Sequence of chain 1.A:
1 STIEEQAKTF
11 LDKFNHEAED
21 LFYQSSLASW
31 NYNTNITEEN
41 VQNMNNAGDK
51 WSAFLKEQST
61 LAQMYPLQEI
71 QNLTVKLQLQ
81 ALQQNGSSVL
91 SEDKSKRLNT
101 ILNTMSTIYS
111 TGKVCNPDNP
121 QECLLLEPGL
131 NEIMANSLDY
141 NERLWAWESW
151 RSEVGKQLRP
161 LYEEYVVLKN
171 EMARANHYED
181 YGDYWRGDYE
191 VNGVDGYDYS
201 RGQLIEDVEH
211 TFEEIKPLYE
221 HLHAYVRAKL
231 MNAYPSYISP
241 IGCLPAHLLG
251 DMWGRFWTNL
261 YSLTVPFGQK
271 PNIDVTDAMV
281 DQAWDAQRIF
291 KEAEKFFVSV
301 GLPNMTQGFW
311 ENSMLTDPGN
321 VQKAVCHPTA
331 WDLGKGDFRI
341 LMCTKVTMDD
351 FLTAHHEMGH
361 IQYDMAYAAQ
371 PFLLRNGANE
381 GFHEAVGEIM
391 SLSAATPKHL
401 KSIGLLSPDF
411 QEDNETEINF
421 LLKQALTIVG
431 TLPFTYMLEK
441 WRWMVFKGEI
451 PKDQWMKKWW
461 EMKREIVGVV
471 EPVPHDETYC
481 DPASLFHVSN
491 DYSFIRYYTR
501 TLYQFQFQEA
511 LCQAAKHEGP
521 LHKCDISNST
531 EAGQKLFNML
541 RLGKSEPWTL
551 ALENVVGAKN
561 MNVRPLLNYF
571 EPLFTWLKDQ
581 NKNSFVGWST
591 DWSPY

A small-molecule ligand and the protein it binds are described below.
Small molecule (SMILES): CC(=O)N[C@H]1[C@H](O[C@H]2[C@H](O)[C@@H](NC(C)=O)CO[C@@H]2CO)O[C@H](CO)[C@@H](O[C@@H]2O[C@H](CO)[C@@H](O)[C@H](O)[C@@H]2O)[C@@H]1O

Binding-site contacts:
Ligand atom N2 contacts residue ASN528 of chain 1.A at 3.0 Å (h-bond).
Ligand atom O5 contacts residue ASN528 of chain 1.A at 2.3 Å (h-bond).
Ligand atom O3 contacts residue SER402 of chain 1.A at 3.5 Å.
Ligand atom C8 contacts residue HIS399 of chain 1.A at 4.1 Å.
Ligand atom C8 contacts residue ASP525 of chain 1.A at 3.0 Å.
Ligand atom C1 contacts residue ASN528 of chain 1.A at 1.4 Å.
Ligand atom C7 contacts residue ASP525 of chain 1.A at 4.5 Å.
Ligand atom N2 contacts residue SER402 of chain 1.A at 4.1 Å.
Ligand atom C7 contacts residue SER402 of chain 1.A at 4.3 Å.
Ligand atom C2 contacts residue ASN528 of chain 1.A at 2.5 Å.
Ligand atom C5 contacts residue ASN528 of chain 1.A at 3.6 Å.
Ligand atom C4 contacts residue ASN528 of chain 1.A at 4.2 Å.
Ligand atom C8 contacts residue SER527 of chain 1.A at 3.5 Å.
Ligand atom C7 contacts residue SER527 of chain 1.A at 4.0 Å.
Ligand atom C7 contacts residue ASN528 of chain 1.A at 3.4 Å.
Ligand atom C3 contacts residue ASN528 of chain 1.A at 3.8 Å.
Ligand atom N2 contacts residue SER527 of chain 1.A at 4.3 Å.
Ligand atom C8 contacts residue SER402 of chain 1.A at 3.8 Å.
Ligand atom O7 contacts residue ASN528 of chain 1.A at 3.3 Å (h-bond).